Binding-site contacts:
Ligand atom O15 contacts residue GLY116 of chain 1.B at 3.1 Å (h-bond).
Ligand atom C10 contacts residue MET115 of chain 1.B at 3.7 Å (hydrophobic).
Ligand atom C5 contacts residue ALA117 of chain 1.B at 3.4 Å (hydrophobic).
Ligand atom C30 contacts residue SER160 of chain 1.B at 3.4 Å.
Ligand atom CL26 contacts residue VAL44 of chain 1.B at 3.5 Å.
Ligand atom C21 contacts residue LEU173 of chain 1.B at 3.8 Å (hydrophobic).
Ligand atom C12 contacts residue THR112 of chain 1.B at 3.3 Å.
Ligand atom N11 contacts residue ALA57 of chain 1.B at 3.6 Å.
Ligand atom CL26 contacts residue VAL58 of chain 1.B at 3.5 Å.
Ligand atom CL8 contacts residue VAL36 of chain 1.B at 3.5 Å.
Ligand atom C1 contacts residue VAL36 of chain 1.B at 3.6 Å (hydrophobic).
Ligand atom C25 contacts residue LYS59 of chain 1.B at 3.7 Å.
Ligand atom C24 contacts residue LYS59 of chain 1.B at 3.6 Å.
Ligand atom CL8 contacts residue ALA57 of chain 1.B at 3.6 Å.
Ligand atom C30 contacts residue TYR41 of chain 1.B at 3.5 Å (hydrophobic).
Ligand atom CL26 contacts residue LYS59 of chain 1.B at 3.5 Å.
Ligand atom N11 contacts residue THR113 of chain 1.B at 3.1 Å (h-bond).
Ligand atom C35 contacts residue ASN161 of chain 1.B at 3.7 Å.
Ligand atom C5 contacts residue GLY116 of chain 1.B at 3.5 Å.
Ligand atom CL8 contacts residue LEU114 of chain 1.B at 3.6 Å.
Ligand atom C24 contacts residue THR112 of chain 1.B at 3.6 Å.
Ligand atom C33 contacts residue VAL44 of chain 1.B at 3.7 Å (hydrophobic).
Ligand atom C13 contacts residue LEU173 of chain 1.B at 3.6 Å (hydrophobic).
Ligand atom F27 contacts residue THR112 of chain 1.B at 3.3 Å.
Ligand atom C12 contacts residue ALA57 of chain 1.B at 3.6 Å (hydrophobic).
Ligand atom F27 contacts residue LEU110 of chain 1.B at 3.3 Å.
Ligand atom CL7 contacts residue ALA163 of chain 1.B at 3.6 Å.
Ligand atom O15 contacts residue MET115 of chain 1.B at 2.7 Å (h-bond).
Ligand atom C29 contacts residue LEU173 of chain 1.B at 3.6 Å (hydrophobic).
Ligand atom C6 contacts residue GLY116 of chain 1.B at 3.4 Å.
Ligand atom F27 contacts residue LEU81 of chain 1.B at 3.6 Å.
Ligand atom CL7 contacts residue ALA117 of chain 1.B at 3.2 Å.
Ligand atom O15 contacts residue LEU114 of chain 1.B at 3.6 Å.
Ligand atom C36 contacts residue TYR41 of chain 1.B at 3.6 Å (hydrophobic).
Ligand atom CL7 contacts residue LEU173 of chain 1.B at 3.6 Å.
Ligand atom CL26 contacts residue ALA57 of chain 1.B at 3.7 Å.
Ligand atom C25 contacts residue THR112 of chain 1.B at 3.6 Å.
Ligand atom C29 contacts residue SER160 of chain 1.B at 3.7 Å.
Ligand atom C23 contacts residue THR112 of chain 1.B at 3.5 Å.
Ligand atom CL8 contacts residue VAL44 of chain 1.B at 3.8 Å.

Sequence of chain 1.B:
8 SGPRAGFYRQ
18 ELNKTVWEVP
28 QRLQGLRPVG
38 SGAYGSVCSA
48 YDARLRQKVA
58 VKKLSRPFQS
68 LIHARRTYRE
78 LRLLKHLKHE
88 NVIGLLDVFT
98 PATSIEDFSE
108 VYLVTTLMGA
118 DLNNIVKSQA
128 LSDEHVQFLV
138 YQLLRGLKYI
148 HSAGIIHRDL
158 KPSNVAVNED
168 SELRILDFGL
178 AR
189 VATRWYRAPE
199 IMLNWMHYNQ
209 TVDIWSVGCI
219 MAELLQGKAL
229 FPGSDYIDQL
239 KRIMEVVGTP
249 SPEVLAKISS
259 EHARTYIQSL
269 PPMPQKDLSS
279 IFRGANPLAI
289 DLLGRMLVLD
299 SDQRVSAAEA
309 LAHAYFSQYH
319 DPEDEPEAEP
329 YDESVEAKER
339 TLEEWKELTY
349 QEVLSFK

This small molecule binds to this protein.
Small molecule (SMILES): CC(C)N1CCC(c2cc(-c3ccc(F)cc3Cl)c3c(c2)N(c2c(Cl)cccc2Cl)C(=O)NC3)CC1